Sequence of chain 6.D:
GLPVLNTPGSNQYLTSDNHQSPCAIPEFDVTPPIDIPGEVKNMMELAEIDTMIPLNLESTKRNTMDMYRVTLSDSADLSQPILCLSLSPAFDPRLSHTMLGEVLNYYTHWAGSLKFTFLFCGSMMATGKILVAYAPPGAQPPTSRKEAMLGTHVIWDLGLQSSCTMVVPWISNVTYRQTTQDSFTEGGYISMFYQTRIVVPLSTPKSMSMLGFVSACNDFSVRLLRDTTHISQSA

Binding-site contacts:
Ligand atom N4 contacts residue ILE192 of chain 5.B at 3.6 Å.
Ligand atom C9 contacts residue ILE108 of chain 5.B at 3.5 Å (hydrophobic).
Ligand atom C22 contacts residue PHE236 of chain 5.B at 3.9 Å (hydrophobic).
Ligand atom C4 contacts residue ALA24 of chain 5.D at 3.8 Å (hydrophobic).
Ligand atom C7 contacts residue PHE132 of chain 5.B at 3.6 Å (hydrophobic).
Ligand atom O24 contacts residue TYR110 of chain 5.B at 3.9 Å.
Ligand atom C23 contacts residue PHE236 of chain 5.B at 3.5 Å (hydrophobic).
Ligand atom C22 contacts residue TYR203 of chain 5.B at 3.5 Å (hydrophobic).
Ligand atom C9 contacts residue TYR157 of chain 5.B at 3.8 Å (hydrophobic).
Ligand atom N4 contacts residue LEU239 of chain 5.B at 3.8 Å.
Ligand atom C1 contacts residue ILE181 of chain 5.B at 3.4 Å (hydrophobic).
Ligand atom C19 contacts residue PHE236 of chain 5.B at 3.5 Å (hydrophobic).
Ligand atom C19 contacts residue TYR110 of chain 5.B at 3.7 Å (hydrophobic).
Ligand atom C26 contacts residue THR109 of chain 5.B at 3.7 Å.
Ligand atom C23 contacts residue TYR110 of chain 5.B at 3.3 Å (hydrophobic).
Ligand atom C1 contacts residue ILE155 of chain 5.B at 3.7 Å (hydrophobic).
Ligand atom C3 contacts residue ALA24 of chain 5.D at 3.7 Å (hydrophobic).
Ligand atom C21 contacts residue PHE236 of chain 5.B at 3.4 Å (hydrophobic).
Ligand atom N6 contacts residue VAL194 of chain 5.B at 3.7 Å.
Ligand atom C20 contacts residue TYR110 of chain 5.B at 3.5 Å (hydrophobic).
Ligand atom C27 contacts residue THR109 of chain 5.B at 3.5 Å.
Ligand atom C20 contacts residue PHE236 of chain 5.B at 3.2 Å (hydrophobic).
Ligand atom O25 contacts residue TYR110 of chain 5.B at 3.0 Å.
Ligand atom C11 contacts residue VAL194 of chain 5.B at 3.7 Å (hydrophobic).
Ligand atom C3 contacts residue TYR157 of chain 5.B at 3.5 Å (hydrophobic).
Ligand atom C14 contacts residue PHE236 of chain 5.B at 3.9 Å (hydrophobic).
Ligand atom C14 contacts residue VAL197 of chain 5.B at 3.6 Å (hydrophobic).
Ligand atom N3 contacts residue ILE192 of chain 5.B at 3.8 Å.
Ligand atom C3 contacts residue PRO179 of chain 5.B at 3.7 Å (hydrophobic).
Ligand atom C10 contacts residue VAL194 of chain 5.B at 3.7 Å (hydrophobic).
Ligand atom C13 contacts residue VAL197 of chain 5.B at 3.6 Å (hydrophobic).
Ligand atom C4 contacts residue TYR157 of chain 5.B at 3.4 Å (hydrophobic).
Ligand atom O24 contacts residue PHE236 of chain 5.B at 3.7 Å.
Ligand atom C11 contacts residue TYR157 of chain 5.B at 3.6 Å (hydrophobic).
Ligand atom C8 contacts residue ILE108 of chain 5.B at 3.8 Å (hydrophobic).
Ligand atom C12 contacts residue PHE236 of chain 5.B at 3.8 Å (hydrophobic).
Ligand atom C10 contacts residue TYR157 of chain 5.B at 3.6 Å (hydrophobic).
Ligand atom C1 contacts residue PRO179 of chain 5.B at 3.9 Å (hydrophobic).
Ligand atom C21 contacts residue TYR203 of chain 5.B at 3.8 Å (hydrophobic).
Ligand atom C8 contacts residue PHE132 of chain 5.B at 3.4 Å (hydrophobic).

Sequence of chain 5.B:
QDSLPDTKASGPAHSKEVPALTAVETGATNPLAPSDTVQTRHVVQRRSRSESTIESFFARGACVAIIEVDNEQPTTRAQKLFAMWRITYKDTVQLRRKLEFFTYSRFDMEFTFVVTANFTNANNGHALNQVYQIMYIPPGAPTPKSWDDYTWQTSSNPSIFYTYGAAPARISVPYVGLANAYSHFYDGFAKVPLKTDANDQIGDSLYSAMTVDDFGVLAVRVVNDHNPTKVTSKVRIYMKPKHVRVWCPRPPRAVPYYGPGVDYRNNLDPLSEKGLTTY

This protein binds this small molecule.
Small molecule (SMILES): CCOC(=O)c1ccc(OCCCCC2CCN(c3ccc(C)nn3)CC2)cc1

Sequence of chain 5.D:
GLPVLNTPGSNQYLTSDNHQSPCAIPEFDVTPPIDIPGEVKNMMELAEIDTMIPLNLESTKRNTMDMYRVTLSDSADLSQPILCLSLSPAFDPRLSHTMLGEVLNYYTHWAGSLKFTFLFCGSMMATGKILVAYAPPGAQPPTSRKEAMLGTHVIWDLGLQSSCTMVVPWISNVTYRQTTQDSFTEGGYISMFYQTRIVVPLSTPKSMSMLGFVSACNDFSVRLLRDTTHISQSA